The small molecule below binds the protein below.
Small molecule (SMILES): C[C@@H](O)[C@@H](C)O

Binding-site contacts:
Ligand atom C3 contacts residue ILE60 of chain 1.A at 4.2 Å (hydrophobic).
Ligand atom C1 contacts residue ILE97 of chain 1.A at 3.9 Å (hydrophobic).
Ligand atom O6 contacts residue THR62 of chain 1.A at 4.2 Å.
Ligand atom C1 contacts residue THR62 of chain 1.A at 4.3 Å.
Ligand atom C3 contacts residue ILE97 of chain 1.A at 3.8 Å (hydrophobic).
Ligand atom O6 contacts residue ILE59 of chain 1.A at 2.9 Å (h-bond).
Ligand atom C2 contacts residue ASN94 of chain 1.A at 3.6 Å.
Ligand atom C2 contacts residue ILE97 of chain 1.A at 4.4 Å (hydrophobic).
Ligand atom C2 contacts residue THR62 of chain 1.A at 3.7 Å.
Ligand atom C4 contacts residue ILE59 of chain 1.A at 4.4 Å (hydrophobic).
Ligand atom C1 contacts residue ASN94 of chain 1.A at 3.4 Å.
Ligand atom C2 contacts residue LYS61 of chain 1.A at 3.9 Å.
Ligand atom O5 contacts residue THR62 of chain 1.A at 2.9 Å (h-bond).
Ligand atom O6 contacts residue LYS61 of chain 1.A at 2.9 Å (salt-bridge).
Ligand atom O5 contacts residue ASN94 of chain 1.A at 2.7 Å (h-bond).
Ligand atom C4 contacts residue ILE97 of chain 1.A at 3.6 Å (hydrophobic).
Ligand atom O5 contacts residue LYS61 of chain 1.A at 3.4 Å (salt-bridge).
Ligand atom C3 contacts residue LYS61 of chain 1.A at 3.9 Å.
Ligand atom O6 contacts residue ILE60 of chain 1.A at 3.7 Å.
Ligand atom C3 contacts residue ASN94 of chain 1.A at 4.3 Å.
Ligand atom C3 contacts residue ILE59 of chain 1.A at 3.6 Å (hydrophobic).
Ligand atom O5 contacts residue ILE60 of chain 1.A at 3.5 Å.

Sequence of chain 1.A:
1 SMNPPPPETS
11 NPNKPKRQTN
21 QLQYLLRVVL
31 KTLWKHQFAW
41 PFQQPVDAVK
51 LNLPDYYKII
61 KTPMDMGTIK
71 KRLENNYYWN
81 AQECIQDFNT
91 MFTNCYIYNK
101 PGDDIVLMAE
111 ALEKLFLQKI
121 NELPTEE